Sequence of chain 1.A:
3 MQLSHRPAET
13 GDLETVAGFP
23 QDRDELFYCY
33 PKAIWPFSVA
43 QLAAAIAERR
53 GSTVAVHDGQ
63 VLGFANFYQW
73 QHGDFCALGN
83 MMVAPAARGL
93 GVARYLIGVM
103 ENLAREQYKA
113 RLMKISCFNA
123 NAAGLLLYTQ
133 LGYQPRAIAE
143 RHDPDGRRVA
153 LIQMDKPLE

Binding-site contacts:
Ligand atom O9 contacts residue TYR70 of chain 1.A at 3.7 Å.
Ligand atom C3' contacts residue CYS31 of chain 1.A at 3.5 Å (hydrophobic).
Ligand atom C2 contacts residue SER118 of chain 1.A at 3.5 Å.
Ligand atom O4B contacts residue ASN82 of chain 1.A at 3.8 Å.
Ligand atom O2 contacts residue ASN82 of chain 1.A at 3.3 Å (h-bond).
Ligand atom C7 contacts residue TYR70 of chain 1.A at 3.8 Å (hydrophobic).
Ligand atom O4A contacts residue CYS31 of chain 1.A at 3.5 Å (h-bond).
Ligand atom O12 contacts residue LEU153 of chain 1.A at 3.6 Å.
Ligand atom O4A contacts residue ARG51 of chain 1.A at 2.9 Å (salt-bridge).
Ligand atom O9 contacts residue ARG51 of chain 1.A at 3.6 Å.
Ligand atom C3' contacts residue TYR30 of chain 1.A at 3.3 Å (hydrophobic).
Ligand atom O4A contacts residue GLY81 of chain 1.A at 3.0 Å.
Ligand atom C20 contacts residue LEU80 of chain 1.A at 3.7 Å (hydrophobic).
Ligand atom O2 contacts residue MET83 of chain 1.A at 3.0 Å (h-bond).
Ligand atom O1 contacts residue TYR30 of chain 1.A at 3.9 Å.
Ligand atom N10 contacts residue PRO33 of chain 1.A at 3.9 Å.
Ligand atom C11 contacts residue ARG143 of chain 1.A at 3.8 Å.
Ligand atom C8 contacts residue TYR70 of chain 1.A at 3.7 Å (hydrophobic).
Ligand atom S1 contacts residue PRO33 of chain 1.A at 3.9 Å.
Ligand atom O4B contacts residue CYS31 of chain 1.A at 3.7 Å.
Ligand atom O4B contacts residue TYR32 of chain 1.A at 3.7 Å.
Ligand atom C4 contacts residue PRO33 of chain 1.A at 3.8 Å (hydrophobic).
Ligand atom O1 contacts residue SER118 of chain 1.A at 3.5 Å (h-bond).
Ligand atom C1 contacts residue GLY81 of chain 1.A at 3.8 Å.
Ligand atom C4' contacts residue CYS31 of chain 1.A at 3.6 Å (hydrophobic).
Ligand atom O4B contacts residue PRO33 of chain 1.A at 3.4 Å.
Ligand atom O4B contacts residue ARG51 of chain 1.A at 2.8 Å (salt-bridge).
Ligand atom O4A contacts residue ASN82 of chain 1.A at 2.9 Å (h-bond).
Ligand atom N5 contacts residue TYR70 of chain 1.A at 3.6 Å.
Ligand atom O2 contacts residue CYS31 of chain 1.A at 3.6 Å.
Ligand atom C4' contacts residue ARG51 of chain 1.A at 3.4 Å.
Ligand atom C20 contacts residue TYR130 of chain 1.A at 3.5 Å (hydrophobic).
Ligand atom O12 contacts residue ARG143 of chain 1.A at 3.0 Å (salt-bridge).
Ligand atom O2 contacts residue GLY81 of chain 1.A at 3.8 Å.
Ligand atom C3 contacts residue PRO33 of chain 1.A at 3.9 Å (hydrophobic).
Ligand atom S1 contacts residue LEU153 of chain 1.A at 3.9 Å.
Ligand atom O4A contacts residue TYR70 of chain 1.A at 3.7 Å.
Ligand atom C13 contacts residue ARG143 of chain 1.A at 3.8 Å.
Ligand atom C6 contacts residue TYR70 of chain 1.A at 3.3 Å (hydrophobic).
Ligand atom C4 contacts residue TYR70 of chain 1.A at 3.8 Å (hydrophobic).

This small molecule binds to this protein.
Small molecule (SMILES): CC(=O)OCC1=C(C(=O)O)N2C(=O)[C@@H](NC(=O)CCC[C@@H]([NH3+])C(=O)O)[C@H]2SC1